Sequence of chain 3.A:
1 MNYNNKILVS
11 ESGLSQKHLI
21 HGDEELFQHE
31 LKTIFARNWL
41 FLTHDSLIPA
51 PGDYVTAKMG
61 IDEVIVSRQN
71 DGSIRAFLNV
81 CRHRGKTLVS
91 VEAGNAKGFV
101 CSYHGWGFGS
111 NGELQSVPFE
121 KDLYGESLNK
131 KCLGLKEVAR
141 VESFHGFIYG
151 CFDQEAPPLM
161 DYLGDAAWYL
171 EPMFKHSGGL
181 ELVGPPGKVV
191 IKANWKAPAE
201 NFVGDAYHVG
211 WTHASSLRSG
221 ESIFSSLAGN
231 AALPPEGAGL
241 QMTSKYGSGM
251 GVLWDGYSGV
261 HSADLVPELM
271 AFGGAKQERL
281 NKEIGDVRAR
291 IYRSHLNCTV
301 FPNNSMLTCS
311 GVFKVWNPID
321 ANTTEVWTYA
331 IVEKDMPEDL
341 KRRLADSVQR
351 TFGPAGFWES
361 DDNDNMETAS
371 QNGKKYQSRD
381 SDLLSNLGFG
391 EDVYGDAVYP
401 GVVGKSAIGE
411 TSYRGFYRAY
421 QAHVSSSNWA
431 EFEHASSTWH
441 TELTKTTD

This protein binds this small molecule.
Small molecule (SMILES): O=C(O)Cc1c[nH]c2ccccc12

Binding-site contacts:
Ligand atom C2 contacts residue HIS295 of chain 3.A at 3.9 Å.
Ligand atom O2 contacts residue ASP362 of chain 3.A at 4.0 Å.
Ligand atom O3 contacts residue PHE202 of chain 3.A at 4.0 Å.
Ligand atom C5 contacts residue ASN297 of chain 3.A at 3.6 Å.
Ligand atom C4 contacts residue LEU253 of chain 3.A at 3.8 Å (hydrophobic).
Ligand atom C5 contacts residue VAL209 of chain 3.A at 3.8 Å (hydrophobic).
Ligand atom O2 contacts residue HIS213 of chain 3.A at 3.0 Å (h-bond).
Ligand atom C3 contacts residue HIS295 of chain 3.A at 3.5 Å.
Ligand atom N contacts residue ASN201 of chain 3.A at 4.0 Å.
Ligand atom N contacts residue ASN297 of chain 3.A at 3.2 Å (h-bond).
Ligand atom O3 contacts residue FE1 of chain 3.F at 2.3 Å.
Ligand atom O2 contacts residue FE1 of chain 3.F at 2.4 Å.
Ligand atom C8 contacts residue ASN201 of chain 3.A at 3.4 Å.
Ligand atom N contacts residue ASP205 of chain 3.A at 3.0 Å (salt-bridge).
Ligand atom C18 contacts residue ASN201 of chain 3.A at 3.6 Å.
Ligand atom C17 contacts residue LEU307 of chain 3.A at 4.0 Å (hydrophobic).
Ligand atom C18 contacts residue HIS213 of chain 3.A at 4.0 Å.
Ligand atom C8 contacts residue ASN297 of chain 3.A at 3.9 Å.
Ligand atom C4 contacts residue VAL209 of chain 3.A at 3.9 Å (hydrophobic).
Ligand atom C3 contacts residue PHE224 of chain 3.A at 4.0 Å (hydrophobic).
Ligand atom C8 contacts residue HIS208 of chain 3.A at 4.0 Å.
Ligand atom O2 contacts residue PHE352 of chain 3.A at 3.7 Å.
Ligand atom C contacts residue ASN297 of chain 3.A at 3.6 Å.
Ligand atom C contacts residue ASP205 of chain 3.A at 3.8 Å.
Ligand atom C1 contacts residue VAL209 of chain 3.A at 4.0 Å (hydrophobic).
Ligand atom C17 contacts residue PHE202 of chain 3.A at 3.8 Å (hydrophobic).
Ligand atom C4 contacts residue HIS295 of chain 3.A at 3.9 Å.
Ligand atom C3 contacts residue VAL209 of chain 3.A at 4.0 Å (hydrophobic).
Ligand atom O2 contacts residue HIS208 of chain 3.A at 3.5 Å (h-bond).
Ligand atom C8 contacts residue PHE202 of chain 3.A at 4.0 Å (hydrophobic).
Ligand atom O3 contacts residue ASN201 of chain 3.A at 2.5 Å (h-bond).
Ligand atom C8 contacts residue ASP205 of chain 3.A at 3.6 Å.
Ligand atom C contacts residue VAL209 of chain 3.A at 3.9 Å (hydrophobic).
Ligand atom C7 contacts residue LEU307 of chain 3.A at 4.0 Å (hydrophobic).
Ligand atom C18 contacts residue HIS208 of chain 3.A at 3.6 Å.
Ligand atom O3 contacts residue HIS208 of chain 3.A at 3.2 Å (h-bond).
Ligand atom C18 contacts residue FE1 of chain 3.F at 2.7 Å.
Ligand atom C18 contacts residue ASP362 of chain 3.A at 4.0 Å.
Ligand atom O3 contacts residue ASP362 of chain 3.A at 3.4 Å (salt-bridge).
Ligand atom C18 contacts residue PHE352 of chain 3.A at 3.9 Å (hydrophobic).